Binding-site contacts:
Ligand atom O3 contacts residue TRP111 of chain 45.E at 4.3 Å.
Ligand atom C1 contacts residue ASN93 of chain 45.E at 1.4 Å.
Ligand atom O4 contacts residue TRP111 of chain 45.E at 3.4 Å.
Ligand atom C7 contacts residue ASN93 of chain 45.E at 3.5 Å.
Ligand atom N2 contacts residue ASN93 of chain 45.E at 2.5 Å (h-bond).
Ligand atom O7 contacts residue TRP111 of chain 45.E at 3.6 Å.
Ligand atom C7 contacts residue GLY92 of chain 45.E at 4.2 Å.
Ligand atom C8 contacts residue TRP111 of chain 45.E at 3.3 Å (hydrophobic).
Ligand atom C1 contacts residue TRP111 of chain 45.E at 3.9 Å (hydrophobic).
Ligand atom C3 contacts residue ASN93 of chain 45.E at 3.1 Å.
Ligand atom C4 contacts residue ASN93 of chain 45.E at 3.6 Å.
Ligand atom N2 contacts residue GLY92 of chain 45.E at 4.2 Å.
Ligand atom O5 contacts residue ASN93 of chain 45.E at 4.1 Å.
Ligand atom C2 contacts residue TRP111 of chain 45.E at 4.1 Å (hydrophobic).
Ligand atom C2 contacts residue ASN93 of chain 45.E at 1.8 Å.
Ligand atom C7 contacts residue TRP111 of chain 45.E at 3.8 Å (hydrophobic).
Ligand atom C3 contacts residue TRP111 of chain 45.E at 3.7 Å (hydrophobic).
Ligand atom C5 contacts residue ASN93 of chain 45.E at 3.5 Å.
Ligand atom O5 contacts residue TRP111 of chain 45.E at 4.3 Å.
Ligand atom C8 contacts residue GLU91 of chain 45.E at 3.8 Å.
Ligand atom C6 contacts residue ASN93 of chain 45.E at 3.1 Å.
Ligand atom C4 contacts residue TRP111 of chain 45.E at 4.0 Å (hydrophobic).
Ligand atom O7 contacts residue ASN93 of chain 45.E at 3.9 Å.
Ligand atom C6 contacts residue HIS42 of chain 45.E at 4.3 Å.
Ligand atom O3 contacts residue ASN93 of chain 45.E at 4.0 Å.
Ligand atom C5 contacts residue ASN93 of chain 45.E at 4.0 Å.
Ligand atom C8 contacts residue GLY92 of chain 45.E at 3.6 Å.
Ligand atom N2 contacts residue TRP111 of chain 45.E at 3.5 Å.
Ligand atom C5 contacts residue TRP111 of chain 45.E at 3.7 Å (hydrophobic).
Ligand atom O5 contacts residue ASN93 of chain 45.E at 2.3 Å (h-bond).

The protein below binds the small molecule below.
Small molecule (SMILES): CC(=O)N[C@H]1[C@H](O[C@H]2[C@H](O)[C@@H](NC(C)=O)CO[C@@H]2CO[C@@H]2O[C@@H](C)[C@@H](O)[C@@H](O)[C@@H]2O)O[C@H](CO)[C@@H](O[C@@H]2O[C@H](CO)[C@@H](O)[C@H](O[C@H]3O[C@H](CO)[C@@H](O)[C@H](O)[C@@H]3O)[C@@H]2O)[C@@H]1O

Sequence of chain 45.E:
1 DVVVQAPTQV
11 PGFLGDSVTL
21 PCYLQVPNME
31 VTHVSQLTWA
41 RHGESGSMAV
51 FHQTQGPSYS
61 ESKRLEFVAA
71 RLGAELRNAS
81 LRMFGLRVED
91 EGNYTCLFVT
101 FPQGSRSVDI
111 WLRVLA